The small molecule below binds the protein below.
Small molecule (SMILES): CC(=O)N[C@@H]1[C@@H](O)[C@H](O)[C@@H](CO)O[C@H]1O

Sequence of chain 1.A:
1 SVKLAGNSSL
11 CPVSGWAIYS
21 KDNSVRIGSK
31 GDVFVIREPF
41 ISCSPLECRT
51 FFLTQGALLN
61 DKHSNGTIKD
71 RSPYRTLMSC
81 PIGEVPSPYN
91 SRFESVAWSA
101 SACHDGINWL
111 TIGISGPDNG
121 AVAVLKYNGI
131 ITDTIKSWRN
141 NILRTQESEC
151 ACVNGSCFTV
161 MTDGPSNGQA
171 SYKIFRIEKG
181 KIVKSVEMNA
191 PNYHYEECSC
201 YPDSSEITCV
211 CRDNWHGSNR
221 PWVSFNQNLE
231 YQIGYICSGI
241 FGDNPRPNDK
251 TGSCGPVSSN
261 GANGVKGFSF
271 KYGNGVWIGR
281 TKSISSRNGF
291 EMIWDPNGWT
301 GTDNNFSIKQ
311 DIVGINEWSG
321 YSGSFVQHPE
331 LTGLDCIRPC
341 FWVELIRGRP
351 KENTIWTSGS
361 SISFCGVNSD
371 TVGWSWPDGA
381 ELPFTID

Binding-site contacts:
Ligand atom C5 contacts residue ASN7 of chain 1.A at 3.6 Å.
Ligand atom C1 contacts residue ALA5 of chain 1.A at 4.4 Å (hydrophobic).
Ligand atom C2 contacts residue ASN7 of chain 1.A at 2.2 Å.
Ligand atom C8 contacts residue ASN7 of chain 1.A at 4.5 Å.
Ligand atom O7 contacts residue ASN7 of chain 1.A at 3.4 Å (h-bond).
Ligand atom C5 contacts residue ALA5 of chain 1.A at 4.4 Å (hydrophobic).
Ligand atom O5 contacts residue ALA5 of chain 1.A at 3.6 Å.
Ligand atom C6 contacts residue ALA5 of chain 1.A at 4.2 Å (hydrophobic).
Ligand atom C3 contacts residue ASN7 of chain 1.A at 3.6 Å.
Ligand atom O3 contacts residue ASN7 of chain 1.A at 4.5 Å.
Ligand atom C1 contacts residue ASN7 of chain 1.A at 1.4 Å.
Ligand atom C7 contacts residue ASN7 of chain 1.A at 3.3 Å.
Ligand atom C4 contacts residue ASN7 of chain 1.A at 4.0 Å.
Ligand atom N2 contacts residue ASN7 of chain 1.A at 2.8 Å (h-bond).
Ligand atom O5 contacts residue ASN7 of chain 1.A at 2.4 Å (h-bond).